The small molecule below binds the protein below.
Small molecule (SMILES): Cc1cc(Nc2cc(NC(=O)c3c(Cl)cccc3Cl)ccn2)nc(N[C@@H](C)CO)n1

Sequence of chain 1.A:
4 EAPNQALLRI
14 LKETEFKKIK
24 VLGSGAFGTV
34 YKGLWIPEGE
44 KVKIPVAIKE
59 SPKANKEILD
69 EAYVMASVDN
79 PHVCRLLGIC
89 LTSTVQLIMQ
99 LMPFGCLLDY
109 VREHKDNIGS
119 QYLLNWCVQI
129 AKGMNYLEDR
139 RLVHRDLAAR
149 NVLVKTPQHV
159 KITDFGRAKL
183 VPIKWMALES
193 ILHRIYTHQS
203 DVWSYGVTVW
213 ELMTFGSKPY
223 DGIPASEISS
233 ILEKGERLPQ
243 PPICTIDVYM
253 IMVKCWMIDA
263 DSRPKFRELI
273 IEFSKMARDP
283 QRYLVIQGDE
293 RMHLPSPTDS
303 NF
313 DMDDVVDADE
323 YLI

Binding-site contacts:
Ligand atom N14 contacts residue MET100 of chain 1.A at 2.8 Å (h-bond).
Ligand atom N20 contacts residue LEU99 of chain 1.A at 4.0 Å.
Ligand atom C1 contacts residue PRO101 of chain 1.A at 3.7 Å (hydrophobic).
Ligand atom C3 contacts residue MET100 of chain 1.A at 3.3 Å (hydrophobic).
Ligand atom C15 contacts residue MET100 of chain 1.A at 3.7 Å (hydrophobic).
Ligand atom C16 contacts residue LEU151 of chain 1.A at 3.7 Å (hydrophobic).
Ligand atom C2 contacts residue LEU25 of chain 1.A at 3.6 Å (hydrophobic).
Ligand atom C11 contacts residue GLY26 of chain 1.A at 3.8 Å.
Ligand atom C19 contacts residue ALA50 of chain 1.A at 3.3 Å (hydrophobic).
Ligand atom CL2 contacts residue PHE30 of chain 1.A at 3.8 Å.
Ligand atom C3 contacts residue PRO101 of chain 1.A at 3.9 Å (hydrophobic).
Ligand atom CL2 contacts residue LYS52 of chain 1.A at 3.6 Å.
Ligand atom C4 contacts residue GLY103 of chain 1.A at 3.6 Å.
Ligand atom C26 contacts residue LYS52 of chain 1.A at 3.7 Å.
Ligand atom C3 contacts residue GLY103 of chain 1.A at 3.5 Å.
Ligand atom CL1 contacts residue LEU151 of chain 1.A at 3.9 Å.
Ligand atom N20 contacts residue ALA50 of chain 1.A at 3.7 Å.
Ligand atom C19 contacts residue MET100 of chain 1.A at 3.8 Å (hydrophobic).
Ligand atom O23 contacts residue MET97 of chain 1.A at 3.9 Å.
Ligand atom CL2 contacts residue VAL33 of chain 1.A at 3.5 Å.
Ligand atom C11 contacts residue VAL33 of chain 1.A at 3.9 Å (hydrophobic).
Ligand atom C28 contacts residue ASN149 of chain 1.A at 3.6 Å.
Ligand atom O23 contacts residue THR161 of chain 1.A at 3.9 Å.
Ligand atom C3 contacts residue LEU25 of chain 1.A at 3.8 Å (hydrophobic).
Ligand atom C4 contacts residue MET100 of chain 1.A at 3.4 Å (hydrophobic).
Ligand atom N14 contacts residue LEU99 of chain 1.A at 3.8 Å.
Ligand atom C19 contacts residue GLN98 of chain 1.A at 3.4 Å.
Ligand atom C19 contacts residue LEU151 of chain 1.A at 3.8 Å (hydrophobic).
Ligand atom N20 contacts residue GLN98 of chain 1.A at 3.9 Å.
Ligand atom C18 contacts residue LEU151 of chain 1.A at 3.5 Å (hydrophobic).
Ligand atom CL1 contacts residue THR161 of chain 1.A at 3.3 Å.
Ligand atom C26 contacts residue PHE30 of chain 1.A at 3.6 Å (hydrophobic).
Ligand atom C2 contacts residue GLY103 of chain 1.A at 3.7 Å.
Ligand atom C18 contacts residue ALA50 of chain 1.A at 3.8 Å (hydrophobic).
Ligand atom N5 contacts residue GLY103 of chain 1.A at 3.9 Å.
Ligand atom C17 contacts residue LEU151 of chain 1.A at 3.7 Å (hydrophobic).
Ligand atom N20 contacts residue MET100 of chain 1.A at 3.1 Å (h-bond).
Ligand atom N7 contacts residue LEU25 of chain 1.A at 3.8 Å.
Ligand atom C4 contacts residue LEU25 of chain 1.A at 3.9 Å (hydrophobic).
Ligand atom CL1 contacts residue ARG148 of chain 1.A at 3.6 Å.